Sequence of chain 1.B:
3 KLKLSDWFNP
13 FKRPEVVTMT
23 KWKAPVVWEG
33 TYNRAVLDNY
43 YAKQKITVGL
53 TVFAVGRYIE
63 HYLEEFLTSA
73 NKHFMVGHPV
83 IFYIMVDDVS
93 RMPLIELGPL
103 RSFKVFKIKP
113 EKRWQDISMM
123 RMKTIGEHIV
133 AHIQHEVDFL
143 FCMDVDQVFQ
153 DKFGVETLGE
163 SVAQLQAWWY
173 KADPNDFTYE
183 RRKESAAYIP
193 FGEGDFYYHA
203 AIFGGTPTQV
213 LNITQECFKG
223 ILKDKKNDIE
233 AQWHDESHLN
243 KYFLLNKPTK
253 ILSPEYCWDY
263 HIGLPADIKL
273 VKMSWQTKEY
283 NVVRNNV

The protein below binds the small molecule below.
Small molecule (SMILES): OC[C@H]1O[C@@H](O[C@H]2[C@H](O)[C@@H](O)[C@H](O)O[C@@H]2CO)[C@H](O)[C@@H](O)[C@H]1O

Binding-site contacts:
Ligand atom O4 contacts residue GLN168 of chain 1.B at 3.9 Å.
Ligand atom C4 contacts residue GLU238 of chain 1.B at 3.1 Å.
Ligand atom C1 contacts residue GLN168 of chain 1.B at 3.8 Å.
Ligand atom O3 contacts residue GLN168 of chain 1.B at 3.7 Å.
Ligand atom C6 contacts residue TYR199 of chain 1.B at 3.7 Å (hydrophobic).
Ligand atom O4 contacts residue GLN168 of chain 1.B at 2.8 Å (h-bond).
Ligand atom C4 contacts residue GLN168 of chain 1.B at 3.8 Å.
Ligand atom C2 contacts residue GLN168 of chain 1.B at 3.9 Å.
Ligand atom C5 contacts residue TRP170 of chain 1.B at 4.0 Å (hydrophobic).
Ligand atom C6 contacts residue GLU238 of chain 1.B at 3.5 Å.
Ligand atom O2 contacts residue LYS280 of chain 1.B at 3.4 Å.
Ligand atom C3 contacts residue UDP1 of chain 1.G at 3.6 Å.
Ligand atom O3 contacts residue UDP1 of chain 1.G at 2.7 Å (h-bond).
Ligand atom O6 contacts residue TRP277 of chain 1.B at 4.1 Å.
Ligand atom C1 contacts residue TRP170 of chain 1.B at 3.8 Å (hydrophobic).
Ligand atom C6 contacts residue TRP235 of chain 1.B at 3.6 Å (hydrophobic).
Ligand atom O2 contacts residue TRP171 of chain 1.B at 3.4 Å.
Ligand atom O3 contacts residue HIS201 of chain 1.B at 4.0 Å.
Ligand atom O2 contacts residue TRP170 of chain 1.B at 4.1 Å.
Ligand atom C2 contacts residue TRP277 of chain 1.B at 3.8 Å (hydrophobic).
Ligand atom O3 contacts residue TRP171 of chain 1.B at 2.9 Å (h-bond).
Ligand atom C5 contacts residue GLU238 of chain 1.B at 3.9 Å.
Ligand atom O4 contacts residue HIS201 of chain 1.B at 3.9 Å.
Ligand atom C3 contacts residue TRP171 of chain 1.B at 4.0 Å (hydrophobic).
Ligand atom O4 contacts residue TRP277 of chain 1.B at 3.8 Å.
Ligand atom C3 contacts residue TRP170 of chain 1.B at 3.8 Å (hydrophobic).
Ligand atom C4 contacts residue TRP235 of chain 1.B at 3.9 Å (hydrophobic).
Ligand atom C5 contacts residue GLN168 of chain 1.B at 3.7 Å.
Ligand atom O1 contacts residue TRP170 of chain 1.B at 4.0 Å.
Ligand atom C6 contacts residue GLN168 of chain 1.B at 3.6 Å.
Ligand atom O5 contacts residue GLN168 of chain 1.B at 3.0 Å (h-bond).
Ligand atom C3 contacts residue TRP235 of chain 1.B at 4.0 Å (hydrophobic).
Ligand atom O2 contacts residue TRP277 of chain 1.B at 3.3 Å.
Ligand atom O4 contacts residue GLU238 of chain 1.B at 2.7 Å (salt-bridge).
Ligand atom O6 contacts residue TRP235 of chain 1.B at 3.2 Å (h-bond).
Ligand atom C6 contacts residue THR180 of chain 1.B at 3.5 Å.
Ligand atom C5 contacts residue TRP235 of chain 1.B at 3.7 Å (hydrophobic).
Ligand atom O6 contacts residue THR180 of chain 1.B at 2.9 Å (h-bond).
Ligand atom O6 contacts residue ASP261 of chain 1.B at 4.2 Å.
Ligand atom O6 contacts residue TYR199 of chain 1.B at 4.3 Å.